Sequence of chain 1.Z:
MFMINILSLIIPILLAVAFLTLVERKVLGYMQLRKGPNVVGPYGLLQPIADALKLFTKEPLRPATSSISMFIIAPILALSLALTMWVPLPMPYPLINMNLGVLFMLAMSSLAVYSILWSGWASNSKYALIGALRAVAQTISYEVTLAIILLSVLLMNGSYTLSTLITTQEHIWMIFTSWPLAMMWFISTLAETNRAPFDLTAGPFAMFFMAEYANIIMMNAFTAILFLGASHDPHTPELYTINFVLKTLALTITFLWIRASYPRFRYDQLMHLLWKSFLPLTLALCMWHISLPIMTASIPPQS

This small molecule binds to this protein.
Small molecule (SMILES): COC1=C(OC)C(=O)C(C/C=C(/C)CCC=C(C)CC/C=C(/C)CC/C=C(\C)CC/C=C(\C)CC/C=C(\C)CC/C=C(/C)CCC=C(C)CCC=C(C)CCC=C(C)C)=C(C)C1=O

Binding-site contacts:
Ligand atom C4 contacts residue PHE224 of chain 1.Z at 3.7 Å (hydrophobic).
Ligand atom O4 contacts residue PHE220 of chain 1.Z at 3.0 Å.
Ligand atom C3 contacts residue PHE224 of chain 1.Z at 4.0 Å (hydrophobic).
Ligand atom C15 contacts residue ALA18 of chain 1.Z at 3.6 Å (hydrophobic).
Ligand atom O2 contacts residue ARG25 of chain 1.Z at 2.3 Å (salt-bridge).
Ligand atom C7 contacts residue PHE224 of chain 1.Z at 3.6 Å (hydrophobic).
Ligand atom O1 contacts residue ASP51 of chain 1.Z at 3.9 Å.
Ligand atom C7 contacts residue LEU55 of chain 1.Z at 4.2 Å (hydrophobic).
Ligand atom C5 contacts residue PHE224 of chain 1.Z at 3.8 Å (hydrophobic).
Ligand atom C8 contacts residue ASP51 of chain 1.Z at 3.5 Å.
Ligand atom C13 contacts residue ALA52 of chain 1.Z at 3.9 Å (hydrophobic).
Ligand atom CM5 contacts residue PHE220 of chain 1.Z at 3.4 Å (hydrophobic).
Ligand atom C16 contacts residue MET225 of chain 1.Z at 3.7 Å (hydrophobic).
Ligand atom C21 contacts residue LEU15 of chain 1.Z at 3.8 Å (hydrophobic).
Ligand atom O1 contacts residue THR21 of chain 1.Z at 3.5 Å.
Ligand atom C14 contacts residue ALA52 of chain 1.Z at 4.1 Å (hydrophobic).
Ligand atom O1 contacts residue PHE224 of chain 1.Z at 4.2 Å.
Ligand atom CM2 contacts residue ARG25 of chain 1.Z at 3.2 Å.
Ligand atom O1 contacts residue ARG25 of chain 1.Z at 4.0 Å.
Ligand atom C2 contacts residue ARG25 of chain 1.Z at 3.4 Å.
Ligand atom C9 contacts residue ASP51 of chain 1.Z at 4.0 Å.
Ligand atom CM5 contacts residue PHE224 of chain 1.Z at 3.5 Å (hydrophobic).
Ligand atom C8 contacts residue LEU55 of chain 1.Z at 4.0 Å (hydrophobic).
Ligand atom C4 contacts residue PHE220 of chain 1.Z at 4.0 Å (hydrophobic).
Ligand atom C1 contacts residue ARG25 of chain 1.Z at 4.1 Å.
Ligand atom C15 contacts residue LEU14 of chain 1.Z at 4.2 Å (hydrophobic).
Ligand atom C5 contacts residue PHE220 of chain 1.Z at 4.2 Å (hydrophobic).
Ligand atom O4 contacts residue PHE224 of chain 1.Z at 3.9 Å.
Ligand atom C9 contacts residue ALA52 of chain 1.Z at 4.0 Å (hydrophobic).
Ligand atom C10 contacts residue PRO48 of chain 1.Z at 3.9 Å (hydrophobic).
Ligand atom C12 contacts residue MET225 of chain 1.Z at 3.9 Å (hydrophobic).
Ligand atom C6 contacts residue PHE224 of chain 1.Z at 3.5 Å (hydrophobic).
Ligand atom C1 contacts residue PHE224 of chain 1.Z at 3.8 Å (hydrophobic).
Ligand atom C14 contacts residue MET225 of chain 1.Z at 3.9 Å (hydrophobic).
Ligand atom C15 contacts residue MET225 of chain 1.Z at 3.6 Å (hydrophobic).
Ligand atom C21 contacts residue LEU14 of chain 1.Z at 3.9 Å (hydrophobic).
Ligand atom C11 contacts residue LEU55 of chain 1.Z at 4.1 Å (hydrophobic).
Ligand atom C2 contacts residue PHE224 of chain 1.Z at 4.0 Å (hydrophobic).
Ligand atom CM5 contacts residue LEU55 of chain 1.Z at 3.7 Å (hydrophobic).
Ligand atom C13 contacts residue MET225 of chain 1.Z at 4.1 Å (hydrophobic).